Binding-site contacts:
Ligand atom C4 contacts residue ASN62 of chain 1.D at 4.3 Å.
Ligand atom C2 contacts residue ASN62 of chain 1.D at 2.5 Å.
Ligand atom C1 contacts residue ASN62 of chain 1.D at 1.4 Å.
Ligand atom O3 contacts residue PRO59 of chain 1.D at 3.9 Å.
Ligand atom O5 contacts residue ASN62 of chain 1.D at 2.4 Å (h-bond).
Ligand atom C7 contacts residue ASN62 of chain 1.D at 3.8 Å.
Ligand atom C3 contacts residue ASN62 of chain 1.D at 3.8 Å.
Ligand atom C5 contacts residue ASN62 of chain 1.D at 3.7 Å.
Ligand atom O7 contacts residue ASN55 of chain 1.D at 3.9 Å.
Ligand atom N2 contacts residue PRO60 of chain 1.D at 3.0 Å (h-bond).
Ligand atom C7 contacts residue PRO60 of chain 1.D at 3.4 Å (hydrophobic).
Ligand atom O7 contacts residue PRO59 of chain 1.D at 3.8 Å.
Ligand atom N2 contacts residue ASN62 of chain 1.D at 3.0 Å (h-bond).
Ligand atom C8 contacts residue ASN62 of chain 1.D at 4.3 Å.
Ligand atom O7 contacts residue PRO60 of chain 1.D at 2.9 Å (h-bond).
Ligand atom C7 contacts residue PRO59 of chain 1.D at 4.0 Å (hydrophobic).
Ligand atom N2 contacts residue PRO59 of chain 1.D at 4.2 Å.
Ligand atom C2 contacts residue PRO60 of chain 1.D at 4.3 Å (hydrophobic).
Ligand atom O7 contacts residue ASN62 of chain 1.D at 4.4 Å.

Sequence of chain 1.D:
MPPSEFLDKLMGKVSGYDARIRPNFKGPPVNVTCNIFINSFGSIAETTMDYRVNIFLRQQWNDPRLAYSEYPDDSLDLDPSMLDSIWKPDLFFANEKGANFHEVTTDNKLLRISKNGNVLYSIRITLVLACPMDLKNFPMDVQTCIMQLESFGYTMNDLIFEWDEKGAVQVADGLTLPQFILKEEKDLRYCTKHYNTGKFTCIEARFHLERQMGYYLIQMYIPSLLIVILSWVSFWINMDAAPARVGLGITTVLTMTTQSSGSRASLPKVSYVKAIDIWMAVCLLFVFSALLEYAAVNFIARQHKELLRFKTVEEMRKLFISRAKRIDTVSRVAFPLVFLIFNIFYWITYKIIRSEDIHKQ

A small-molecule ligand and the protein it binds are described below.
Small molecule (SMILES): CC(=O)N[C@@H]1[C@@H](O)[C@H](O)[C@@H](CO)O[C@H]1O